Binding-site contacts:
Ligand atom C4 contacts residue ASN180 of chain 1.G at 4.2 Å.
Ligand atom O6 contacts residue PHE179 of chain 1.G at 3.2 Å.
Ligand atom O5 contacts residue PHE179 of chain 1.G at 4.0 Å.
Ligand atom C7 contacts residue ASN180 of chain 1.G at 3.4 Å.
Ligand atom O5 contacts residue ASN180 of chain 1.G at 2.4 Å (h-bond).
Ligand atom C8 contacts residue ASN180 of chain 1.G at 4.0 Å.
Ligand atom C8 contacts residue PHE179 of chain 1.G at 4.0 Å (hydrophobic).
Ligand atom N2 contacts residue ASN180 of chain 1.G at 2.9 Å (h-bond).
Ligand atom C5 contacts residue ASN180 of chain 1.G at 3.7 Å.
Ligand atom C5 contacts residue PHE179 of chain 1.G at 4.0 Å (hydrophobic).
Ligand atom C3 contacts residue ASN180 of chain 1.G at 3.8 Å.
Ligand atom O7 contacts residue ASN180 of chain 1.G at 3.5 Å (h-bond).
Ligand atom C1 contacts residue ASN180 of chain 1.G at 1.5 Å.
Ligand atom C1 contacts residue PHE179 of chain 1.G at 4.0 Å (hydrophobic).
Ligand atom C2 contacts residue ASN180 of chain 1.G at 2.5 Å.
Ligand atom O6 contacts residue ARG177 of chain 1.G at 4.0 Å.
Ligand atom C6 contacts residue PHE179 of chain 1.G at 4.0 Å (hydrophobic).

Sequence of chain 1.G:
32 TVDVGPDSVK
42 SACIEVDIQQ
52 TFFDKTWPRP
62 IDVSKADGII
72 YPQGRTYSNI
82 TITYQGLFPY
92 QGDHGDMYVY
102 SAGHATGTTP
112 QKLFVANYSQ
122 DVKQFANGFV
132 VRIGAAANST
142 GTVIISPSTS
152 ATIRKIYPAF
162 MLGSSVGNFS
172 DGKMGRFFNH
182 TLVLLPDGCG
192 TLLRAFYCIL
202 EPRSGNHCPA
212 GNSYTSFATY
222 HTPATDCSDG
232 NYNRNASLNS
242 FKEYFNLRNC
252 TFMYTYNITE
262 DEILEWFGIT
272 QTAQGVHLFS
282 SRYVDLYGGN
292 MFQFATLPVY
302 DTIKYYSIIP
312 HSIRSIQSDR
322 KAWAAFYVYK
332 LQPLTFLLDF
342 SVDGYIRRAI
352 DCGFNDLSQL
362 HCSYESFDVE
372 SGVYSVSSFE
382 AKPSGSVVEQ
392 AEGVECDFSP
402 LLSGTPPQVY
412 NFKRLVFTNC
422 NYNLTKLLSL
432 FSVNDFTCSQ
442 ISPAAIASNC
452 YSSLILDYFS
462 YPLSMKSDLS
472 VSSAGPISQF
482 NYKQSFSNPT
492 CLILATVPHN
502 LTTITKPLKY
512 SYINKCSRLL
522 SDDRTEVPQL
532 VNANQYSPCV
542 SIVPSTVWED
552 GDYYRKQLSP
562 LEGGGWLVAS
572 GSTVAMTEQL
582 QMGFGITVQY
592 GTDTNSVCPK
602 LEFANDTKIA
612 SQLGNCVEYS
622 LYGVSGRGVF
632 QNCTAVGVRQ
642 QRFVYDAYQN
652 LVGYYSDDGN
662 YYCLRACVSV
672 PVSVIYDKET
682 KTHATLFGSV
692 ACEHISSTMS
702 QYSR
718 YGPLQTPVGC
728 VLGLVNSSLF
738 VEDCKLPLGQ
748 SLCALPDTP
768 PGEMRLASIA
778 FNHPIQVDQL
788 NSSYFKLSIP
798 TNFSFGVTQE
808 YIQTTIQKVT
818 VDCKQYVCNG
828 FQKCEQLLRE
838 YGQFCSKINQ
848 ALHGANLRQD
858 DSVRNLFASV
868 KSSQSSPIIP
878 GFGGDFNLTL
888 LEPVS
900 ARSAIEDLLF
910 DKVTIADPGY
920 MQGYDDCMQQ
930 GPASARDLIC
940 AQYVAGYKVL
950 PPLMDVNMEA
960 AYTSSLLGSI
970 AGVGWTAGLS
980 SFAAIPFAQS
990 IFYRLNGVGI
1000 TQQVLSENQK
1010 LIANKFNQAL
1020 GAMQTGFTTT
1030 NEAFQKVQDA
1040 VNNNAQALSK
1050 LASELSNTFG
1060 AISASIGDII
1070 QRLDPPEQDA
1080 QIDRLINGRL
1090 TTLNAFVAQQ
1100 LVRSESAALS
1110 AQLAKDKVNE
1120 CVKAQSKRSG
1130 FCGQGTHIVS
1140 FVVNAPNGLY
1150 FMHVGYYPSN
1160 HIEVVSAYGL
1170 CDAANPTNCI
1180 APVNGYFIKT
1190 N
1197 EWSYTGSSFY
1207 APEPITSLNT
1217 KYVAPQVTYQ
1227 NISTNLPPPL

This protein binds this small molecule.
Small molecule (SMILES): CC(=O)N[C@H]1[C@H](O[C@H]2[C@H](O)[C@@H](NC(C)=O)CO[C@@H]2CO)O[C@H](CO)[C@@H](O[C@@H]2O[C@H](CO)[C@@H](O)[C@H](O)[C@@H]2O)[C@@H]1O